The protein below binds the small molecule below.
Small molecule (SMILES): COCC[C@H]1C[C@@H]1c1cncc(OC[C@@H]2CCN2)c1

Binding-site contacts:
Ligand atom C8 contacts residue TRP171 of chain 1.F at 3.5 Å (hydrophobic).
Ligand atom C12 contacts residue MET140 of chain 1.J at 3.8 Å (hydrophobic).
Ligand atom C3 contacts residue VAL172 of chain 1.F at 3.9 Å (hydrophobic).
Ligand atom C1 contacts residue CYS215 of chain 1.F at 3.6 Å (hydrophobic).
Ligand atom C10 contacts residue TRP171 of chain 1.F at 3.7 Å (hydrophobic).
Ligand atom C10 contacts residue TYR117 of chain 1.F at 3.5 Å (hydrophobic).
Ligand atom C3 contacts residue ILE142 of chain 1.J at 3.7 Å (hydrophobic).
Ligand atom C13 contacts residue TYR219 of chain 1.F at 3.8 Å (hydrophobic).
Ligand atom C12 contacts residue VAL132 of chain 1.J at 3.6 Å (hydrophobic).
Ligand atom C18 contacts residue MET140 of chain 1.J at 3.5 Å (hydrophobic).
Ligand atom C14 contacts residue ARG103 of chain 1.J at 3.7 Å.
Ligand atom C16 contacts residue CYS215 of chain 1.F at 3.9 Å (hydrophobic).
Ligand atom C6 contacts residue ILE142 of chain 1.J at 3.9 Å (hydrophobic).
Ligand atom C14 contacts residue VAL132 of chain 1.J at 3.8 Å (hydrophobic).
Ligand atom C15 contacts residue MET140 of chain 1.J at 4.0 Å (hydrophobic).
Ligand atom C39 contacts residue CYS215 of chain 1.F at 3.9 Å (hydrophobic).
Ligand atom N4 contacts residue VAL172 of chain 1.F at 3.6 Å.
Ligand atom C5 contacts residue ILE142 of chain 1.J at 3.8 Å (hydrophobic).
Ligand atom N4 contacts residue ILE142 of chain 1.J at 3.8 Å.
Ligand atom C8 contacts residue TYR117 of chain 1.F at 3.7 Å (hydrophobic).
Ligand atom C9 contacts residue TYR212 of chain 1.F at 3.8 Å (hydrophobic).
Ligand atom O17 contacts residue CYS214 of chain 1.F at 3.7 Å.
Ligand atom O7 contacts residue TRP171 of chain 1.F at 3.0 Å (h-bond).
Ligand atom C3 contacts residue TRP171 of chain 1.F at 3.5 Å (hydrophobic).
Ligand atom C2 contacts residue ILE142 of chain 1.J at 3.8 Å (hydrophobic).
Ligand atom C39 contacts residue TYR219 of chain 1.F at 3.4 Å (hydrophobic).
Ligand atom C13 contacts residue CYS215 of chain 1.F at 3.5 Å (hydrophobic).
Ligand atom C14 contacts residue TYR219 of chain 1.F at 3.3 Å (hydrophobic).
Ligand atom N11 contacts residue TYR117 of chain 1.F at 3.1 Å (h-bond).
Ligand atom C16 contacts residue MET140 of chain 1.J at 3.6 Å (hydrophobic).
Ligand atom C2 contacts residue TRP171 of chain 1.F at 3.3 Å (hydrophobic).
Ligand atom C9 contacts residue CYS214 of chain 1.F at 3.8 Å (hydrophobic).
Ligand atom N11 contacts residue TRP171 of chain 1.F at 2.9 Å (h-bond).
Ligand atom C18 contacts residue CYS214 of chain 1.F at 3.5 Å (hydrophobic).
Ligand atom C39 contacts residue CYS214 of chain 1.F at 3.9 Å (hydrophobic).
Ligand atom C1 contacts residue TYR219 of chain 1.F at 3.6 Å (hydrophobic).
Ligand atom C5 contacts residue VAL132 of chain 1.J at 4.0 Å (hydrophobic).
Ligand atom C39 contacts residue TRP171 of chain 1.F at 3.2 Å (hydrophobic).
Ligand atom C1 contacts residue ILE142 of chain 1.J at 3.9 Å (hydrophobic).
Ligand atom C8 contacts residue TYR219 of chain 1.F at 3.9 Å (hydrophobic).

Sequence of chain 1.F:
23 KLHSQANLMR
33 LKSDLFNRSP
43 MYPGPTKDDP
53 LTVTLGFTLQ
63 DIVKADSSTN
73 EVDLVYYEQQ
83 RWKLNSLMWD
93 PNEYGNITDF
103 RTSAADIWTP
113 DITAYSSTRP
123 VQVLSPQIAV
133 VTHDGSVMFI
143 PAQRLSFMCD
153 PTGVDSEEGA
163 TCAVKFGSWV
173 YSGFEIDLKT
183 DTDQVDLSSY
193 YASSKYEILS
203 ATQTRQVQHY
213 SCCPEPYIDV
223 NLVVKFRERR

Sequence of chain 1.J:
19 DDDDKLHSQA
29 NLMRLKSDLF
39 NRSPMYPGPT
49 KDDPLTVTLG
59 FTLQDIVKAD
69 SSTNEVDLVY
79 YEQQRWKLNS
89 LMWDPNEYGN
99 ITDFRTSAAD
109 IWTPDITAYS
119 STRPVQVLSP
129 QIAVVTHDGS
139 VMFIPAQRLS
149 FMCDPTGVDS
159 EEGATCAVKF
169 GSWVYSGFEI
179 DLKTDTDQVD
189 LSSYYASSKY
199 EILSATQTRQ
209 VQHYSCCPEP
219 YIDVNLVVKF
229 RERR